Sequence of chain 1.A:
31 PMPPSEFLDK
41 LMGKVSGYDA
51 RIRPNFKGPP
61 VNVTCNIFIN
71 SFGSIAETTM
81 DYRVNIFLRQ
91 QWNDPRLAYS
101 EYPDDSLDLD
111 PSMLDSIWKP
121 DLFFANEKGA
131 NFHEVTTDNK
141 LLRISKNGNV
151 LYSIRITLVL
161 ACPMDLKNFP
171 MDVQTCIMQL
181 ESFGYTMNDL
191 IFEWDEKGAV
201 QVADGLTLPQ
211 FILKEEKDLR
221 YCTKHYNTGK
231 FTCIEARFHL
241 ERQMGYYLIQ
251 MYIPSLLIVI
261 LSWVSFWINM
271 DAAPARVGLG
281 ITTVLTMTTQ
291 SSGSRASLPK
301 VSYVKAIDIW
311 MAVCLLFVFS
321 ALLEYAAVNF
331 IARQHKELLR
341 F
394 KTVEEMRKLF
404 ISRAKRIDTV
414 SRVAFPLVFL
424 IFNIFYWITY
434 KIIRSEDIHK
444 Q

A small-molecule ligand and the protein it binds are described below.
Small molecule (SMILES): NCC(=O)O

Binding-site contacts:
Ligand atom C contacts residue PHE183 of chain 1.B at 4.3 Å (hydrophobic).
Ligand atom CA contacts residue TYR226 of chain 1.B at 3.8 Å (hydrophobic).
Ligand atom C contacts residue LEU141 of chain 1.A at 4.0 Å (hydrophobic).
Ligand atom OXT contacts residue PHE87 of chain 1.A at 3.8 Å.
Ligand atom C contacts residue THR228 of chain 1.B at 4.3 Å.
Ligand atom O contacts residue ARG89 of chain 1.A at 2.5 Å (salt-bridge).
Ligand atom OXT contacts residue ARG89 of chain 1.A at 4.1 Å.
Ligand atom N contacts residue PHE183 of chain 1.B at 3.2 Å.
Ligand atom OXT contacts residue LEU141 of chain 1.A at 3.9 Å.
Ligand atom O contacts residue SER153 of chain 1.A at 4.1 Å.
Ligand atom O contacts residue THR228 of chain 1.B at 3.6 Å.
Ligand atom N contacts residue GLY184 of chain 1.B at 4.3 Å.
Ligand atom C contacts residue ARG89 of chain 1.A at 3.6 Å.
Ligand atom OXT contacts residue SER153 of chain 1.A at 2.5 Å (h-bond).
Ligand atom O contacts residue TYR226 of chain 1.B at 4.1 Å.
Ligand atom CA contacts residue THR228 of chain 1.B at 4.2 Å.
Ligand atom N contacts residue PHE87 of chain 1.A at 4.3 Å.
Ligand atom CA contacts residue PHE183 of chain 1.B at 4.3 Å (hydrophobic).
Ligand atom OXT contacts residue PHE183 of chain 1.B at 3.5 Å.
Ligand atom N contacts residue LEU141 of chain 1.A at 3.8 Å.
Ligand atom O contacts residue PHE87 of chain 1.A at 3.9 Å.
Ligand atom C contacts residue PHE87 of chain 1.A at 3.8 Å (hydrophobic).
Ligand atom CA contacts residue LEU141 of chain 1.A at 3.8 Å (hydrophobic).
Ligand atom CA contacts residue PHE87 of chain 1.A at 4.3 Å (hydrophobic).
Ligand atom C contacts residue TYR226 of chain 1.B at 4.4 Å (hydrophobic).
Ligand atom CA contacts residue PHE231 of chain 1.B at 3.6 Å (hydrophobic).
Ligand atom C contacts residue SER153 of chain 1.A at 3.6 Å.
Ligand atom N contacts residue PHE231 of chain 1.B at 4.1 Å.

Sequence of chain 1.B:
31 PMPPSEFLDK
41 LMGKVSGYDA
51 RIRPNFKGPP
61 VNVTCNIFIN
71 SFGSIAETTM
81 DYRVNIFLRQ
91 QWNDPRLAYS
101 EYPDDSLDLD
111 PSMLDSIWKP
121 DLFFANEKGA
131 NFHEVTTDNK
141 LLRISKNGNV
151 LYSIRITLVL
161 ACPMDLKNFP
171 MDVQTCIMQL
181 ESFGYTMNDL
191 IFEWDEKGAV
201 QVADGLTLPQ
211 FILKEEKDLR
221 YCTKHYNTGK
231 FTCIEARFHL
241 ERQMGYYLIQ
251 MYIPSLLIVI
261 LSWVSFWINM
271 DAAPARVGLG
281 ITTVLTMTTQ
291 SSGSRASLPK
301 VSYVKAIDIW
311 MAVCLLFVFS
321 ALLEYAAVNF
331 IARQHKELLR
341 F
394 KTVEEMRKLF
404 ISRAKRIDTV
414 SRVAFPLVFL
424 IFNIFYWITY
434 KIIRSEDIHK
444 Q